Binding-site contacts:
Ligand atom O6 contacts residue THR32 of chain 1.B at 4.4 Å.
Ligand atom C2 contacts residue PHE15 of chain 1.B at 4.0 Å (hydrophobic).
Ligand atom O6 contacts residue PHE15 of chain 1.B at 3.6 Å.
Ligand atom O5 contacts residue PHE15 of chain 1.B at 4.4 Å.
Ligand atom C8 contacts residue ILE14 of chain 1.B at 4.3 Å (hydrophobic).
Ligand atom C5 contacts residue PHE15 of chain 1.B at 3.8 Å (hydrophobic).
Ligand atom C5 contacts residue PHE15 of chain 1.B at 4.2 Å (hydrophobic).
Ligand atom C6 contacts residue THR32 of chain 1.B at 3.8 Å.
Ligand atom C1 contacts residue PHE15 of chain 1.B at 3.7 Å (hydrophobic).
Ligand atom O4 contacts residue THR32 of chain 1.B at 4.0 Å.
Ligand atom C6 contacts residue PHE15 of chain 1.B at 3.8 Å (hydrophobic).
Ligand atom C1 contacts residue PHE15 of chain 1.B at 4.1 Å (hydrophobic).

A small-molecule ligand and the protein it binds are described below.
Small molecule (SMILES): CC(=O)N[C@H]1[C@H](O[C@@H]2[C@@H](OC[C@H]3O[C@H](O[C@H]4[C@H](O)[C@@H](NC(C)=O)CO[C@@H]4CO)[C@@H](O)[C@@H](O[C@H]4O[C@H](CO)[C@@H](O)[C@H](O)[C@@H]4O[C@@H]4O[C@H](CO)[C@@H](O)[C@H](O)[C@H]4NC(C)=O)[C@@H]3O)O[C@H](CO)[C@@H](O)[C@@H]2O)O[C@H](CO)[C@@H](O)[C@@H]1O

Sequence of chain 1.B:
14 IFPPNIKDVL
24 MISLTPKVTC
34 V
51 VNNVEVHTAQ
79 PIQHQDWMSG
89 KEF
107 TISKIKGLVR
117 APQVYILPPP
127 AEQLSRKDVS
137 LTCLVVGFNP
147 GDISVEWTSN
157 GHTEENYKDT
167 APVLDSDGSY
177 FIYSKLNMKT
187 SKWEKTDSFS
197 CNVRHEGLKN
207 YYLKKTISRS